Sequence of chain 1.B:
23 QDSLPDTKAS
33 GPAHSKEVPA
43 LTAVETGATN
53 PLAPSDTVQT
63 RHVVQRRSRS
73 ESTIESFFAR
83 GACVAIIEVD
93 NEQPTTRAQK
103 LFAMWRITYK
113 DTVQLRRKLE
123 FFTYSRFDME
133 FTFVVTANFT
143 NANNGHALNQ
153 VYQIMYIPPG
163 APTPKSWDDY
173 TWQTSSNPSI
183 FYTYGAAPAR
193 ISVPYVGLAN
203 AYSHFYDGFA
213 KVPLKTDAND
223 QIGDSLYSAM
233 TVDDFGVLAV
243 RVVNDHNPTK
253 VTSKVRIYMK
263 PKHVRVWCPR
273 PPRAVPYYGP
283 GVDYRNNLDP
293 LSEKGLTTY

Sequence of chain 1.D:
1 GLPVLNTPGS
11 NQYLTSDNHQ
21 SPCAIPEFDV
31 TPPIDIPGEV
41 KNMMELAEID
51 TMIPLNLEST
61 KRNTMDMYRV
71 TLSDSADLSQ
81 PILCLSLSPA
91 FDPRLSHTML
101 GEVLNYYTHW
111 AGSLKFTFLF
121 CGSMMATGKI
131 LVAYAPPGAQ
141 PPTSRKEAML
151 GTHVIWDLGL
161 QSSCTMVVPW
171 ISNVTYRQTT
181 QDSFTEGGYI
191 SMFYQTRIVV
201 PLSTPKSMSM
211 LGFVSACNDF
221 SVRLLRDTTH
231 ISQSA

This small molecule binds to this protein.
Small molecule (SMILES): Cc1cc(CCCCCCCOc2ccc(C3=NCCO3)cc2)on1

Binding-site contacts:
Ligand atom N3A contacts residue TYR158 of chain 1.B at 3.7 Å.
Ligand atom C2B contacts residue VAL195 of chain 1.B at 3.9 Å (hydrophobic).
Ligand atom C5B contacts residue ILE193 of chain 1.B at 3.9 Å (hydrophobic).
Ligand atom C5 contacts residue TYR111 of chain 1.B at 3.8 Å (hydrophobic).
Ligand atom C4A contacts residue PRO180 of chain 1.B at 3.3 Å (hydrophobic).
Ligand atom C5B contacts residue LEU240 of chain 1.B at 3.5 Å (hydrophobic).
Ligand atom C3 contacts residue TYR111 of chain 1.B at 3.2 Å (hydrophobic).
Ligand atom C3B contacts residue TYR158 of chain 1.B at 3.4 Å (hydrophobic).
Ligand atom C4C contacts residue VAL198 of chain 1.B at 3.8 Å (hydrophobic).
Ligand atom C5C contacts residue VAL195 of chain 1.B at 3.8 Å (hydrophobic).
Ligand atom C4 contacts residue TYR111 of chain 1.B at 3.6 Å (hydrophobic).
Ligand atom N3A contacts residue ALA24 of chain 1.D at 3.9 Å.
Ligand atom O1A contacts residue PHE135 of chain 1.B at 3.8 Å.
Ligand atom O1 contacts residue TYR204 of chain 1.B at 3.6 Å.
Ligand atom C4A contacts residue SER181 of chain 1.B at 3.8 Å.
Ligand atom C6B contacts residue PHE133 of chain 1.B at 3.5 Å (hydrophobic).
Ligand atom C31 contacts residue PHE237 of chain 1.B at 3.8 Å (hydrophobic).
Ligand atom C4 contacts residue PHE237 of chain 1.B at 3.1 Å (hydrophobic).
Ligand atom O1B contacts residue ILE109 of chain 1.B at 3.8 Å.
Ligand atom O1 contacts residue TYR111 of chain 1.B at 3.5 Å.
Ligand atom C31 contacts residue TYR111 of chain 1.B at 3.7 Å (hydrophobic).
Ligand atom C4B contacts residue ILE193 of chain 1.B at 3.8 Å (hydrophobic).
Ligand atom C2A contacts residue TYR158 of chain 1.B at 3.9 Å (hydrophobic).
Ligand atom N2 contacts residue TYR111 of chain 1.B at 3.1 Å.
Ligand atom C6C contacts residue PHE237 of chain 1.B at 3.9 Å (hydrophobic).
Ligand atom C7C contacts residue TYR158 of chain 1.B at 3.8 Å (hydrophobic).
Ligand atom O1B contacts residue PHE133 of chain 1.B at 3.9 Å.
Ligand atom C2C contacts residue PHE237 of chain 1.B at 3.8 Å (hydrophobic).
Ligand atom C2B contacts residue TYR158 of chain 1.B at 3.5 Å (hydrophobic).
Ligand atom C4C contacts residue PHE237 of chain 1.B at 3.6 Å (hydrophobic).
Ligand atom N2 contacts residue TYR204 of chain 1.B at 3.8 Å.
Ligand atom C5A contacts residue ILE156 of chain 1.B at 3.2 Å (hydrophobic).
Ligand atom C5A contacts residue ILE182 of chain 1.B at 3.5 Å (hydrophobic).
Ligand atom C4A contacts residue ILE182 of chain 1.B at 3.9 Å (hydrophobic).
Ligand atom C4B contacts residue TYR158 of chain 1.B at 3.8 Å (hydrophobic).
Ligand atom O1 contacts residue PHE129 of chain 1.B at 3.8 Å.
Ligand atom N3A contacts residue PRO180 of chain 1.B at 3.7 Å.
Ligand atom C3 contacts residue PHE237 of chain 1.B at 3.7 Å (hydrophobic).
Ligand atom C6C contacts residue VAL198 of chain 1.B at 3.9 Å (hydrophobic).
Ligand atom C2A contacts residue ILE193 of chain 1.B at 3.9 Å (hydrophobic).

Sequence of chain 2.D:
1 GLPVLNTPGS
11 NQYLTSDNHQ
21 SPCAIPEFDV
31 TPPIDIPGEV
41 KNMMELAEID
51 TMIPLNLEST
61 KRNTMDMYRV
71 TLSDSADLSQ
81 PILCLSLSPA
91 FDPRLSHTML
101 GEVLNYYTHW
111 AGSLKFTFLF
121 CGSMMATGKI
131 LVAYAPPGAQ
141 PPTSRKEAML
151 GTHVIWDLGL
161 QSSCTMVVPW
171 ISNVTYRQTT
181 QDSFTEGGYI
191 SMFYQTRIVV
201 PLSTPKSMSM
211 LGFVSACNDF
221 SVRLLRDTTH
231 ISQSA